Binding-site contacts:
Ligand atom O6 contacts residue ASN245 of chain 1.A at 3.9 Å.
Ligand atom C2 contacts residue ASN241 of chain 1.A at 2.5 Å.
Ligand atom O5 contacts residue ASN245 of chain 1.A at 4.0 Å.
Ligand atom C4 contacts residue ASN241 of chain 1.A at 4.3 Å.
Ligand atom C7 contacts residue ASN241 of chain 1.A at 3.4 Å.
Ligand atom O2 contacts residue PRO281 of chain 1.A at 3.8 Å.
Ligand atom O4 contacts residue PHE278 of chain 1.A at 3.6 Å (h-bond).
Ligand atom O3 contacts residue VAL280 of chain 1.A at 4.1 Å.
Ligand atom N2 contacts residue ASN241 of chain 1.A at 2.9 Å (h-bond).
Ligand atom C1 contacts residue ASN245 of chain 1.A at 3.5 Å.
Ligand atom C5 contacts residue PHE278 of chain 1.A at 4.5 Å (hydrophobic).
Ligand atom C6 contacts residue ASN245 of chain 1.A at 3.4 Å.
Ligand atom C1 contacts residue ASN241 of chain 1.A at 1.5 Å.
Ligand atom C6 contacts residue LEU249 of chain 1.A at 4.1 Å (hydrophobic).
Ligand atom C6 contacts residue LYS248 of chain 1.A at 4.5 Å.
Ligand atom O3 contacts residue PRO281 of chain 1.A at 3.7 Å.
Ligand atom C6 contacts residue LYS248 of chain 1.A at 4.2 Å.
Ligand atom C5 contacts residue ASN245 of chain 1.A at 3.6 Å.
Ligand atom C5 contacts residue ASN245 of chain 1.A at 3.9 Å.
Ligand atom C3 contacts residue PRO281 of chain 1.A at 4.4 Å (hydrophobic).
Ligand atom C8 contacts residue ASN241 of chain 1.A at 4.2 Å.
Ligand atom C6 contacts residue ASN245 of chain 1.A at 3.9 Å.
Ligand atom C3 contacts residue PHE278 of chain 1.A at 3.6 Å (hydrophobic).
Ligand atom C4 contacts residue PHE278 of chain 1.A at 3.2 Å (hydrophobic).
Ligand atom C5 contacts residue ASN241 of chain 1.A at 3.8 Å.
Ligand atom O3 contacts residue PHE278 of chain 1.A at 3.2 Å (h-bond).
Ligand atom O5 contacts residue LYS248 of chain 1.A at 4.1 Å.
Ligand atom C3 contacts residue ASN241 of chain 1.A at 3.8 Å.
Ligand atom O5 contacts residue ASN245 of chain 1.A at 2.8 Å (h-bond).
Ligand atom O7 contacts residue ASN241 of chain 1.A at 3.2 Å (h-bond).
Ligand atom O5 contacts residue ASN241 of chain 1.A at 2.5 Å (h-bond).

This small molecule binds to this protein.
Small molecule (SMILES): CC(=O)N[C@H]1CO[C@H](CO[C@@H]2O[C@@H](C)[C@@H](O)[C@@H](O)[C@@H]2O)[C@@H](O)[C@@H]1O

Sequence of chain 1.A:
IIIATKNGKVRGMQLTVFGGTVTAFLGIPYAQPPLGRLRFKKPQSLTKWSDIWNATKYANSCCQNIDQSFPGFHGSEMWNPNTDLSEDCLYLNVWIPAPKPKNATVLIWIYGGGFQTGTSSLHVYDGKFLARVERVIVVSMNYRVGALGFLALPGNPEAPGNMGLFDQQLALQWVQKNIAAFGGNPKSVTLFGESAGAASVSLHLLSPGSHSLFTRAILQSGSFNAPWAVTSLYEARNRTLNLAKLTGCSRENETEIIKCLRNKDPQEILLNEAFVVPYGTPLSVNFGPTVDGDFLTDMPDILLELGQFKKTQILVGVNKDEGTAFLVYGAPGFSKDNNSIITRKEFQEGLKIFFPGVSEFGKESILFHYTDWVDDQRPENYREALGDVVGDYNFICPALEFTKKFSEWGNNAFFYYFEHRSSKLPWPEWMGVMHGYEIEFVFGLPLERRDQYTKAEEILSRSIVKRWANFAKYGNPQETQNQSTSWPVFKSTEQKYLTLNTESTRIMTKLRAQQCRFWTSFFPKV